Sequence of chain 1.A:
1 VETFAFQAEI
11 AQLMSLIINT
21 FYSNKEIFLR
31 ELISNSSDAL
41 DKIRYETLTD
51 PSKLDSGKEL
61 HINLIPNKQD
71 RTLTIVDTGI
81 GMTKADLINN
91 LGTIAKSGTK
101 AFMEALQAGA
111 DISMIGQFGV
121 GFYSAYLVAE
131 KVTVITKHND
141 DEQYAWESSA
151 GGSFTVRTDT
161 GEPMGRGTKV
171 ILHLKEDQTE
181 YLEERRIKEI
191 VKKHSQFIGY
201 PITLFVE

Binding-site contacts:
Ligand atom C21 contacts residue ASN35 of chain 1.A at 4.0 Å.
Ligand atom N20 contacts residue ALA39 of chain 1.A at 3.4 Å.
Ligand atom C14 contacts residue TYR123 of chain 1.A at 3.6 Å (hydrophobic).
Ligand atom N20 contacts residue THR168 of chain 1.A at 3.6 Å.
Ligand atom N24 contacts residue SER36 of chain 1.A at 3.8 Å.
Ligand atom N24 contacts residue THR168 of chain 1.A at 3.9 Å.
Ligand atom C2 contacts residue PHE122 of chain 1.A at 3.4 Å (hydrophobic).
Ligand atom N24 contacts residue ASN35 of chain 1.A at 4.0 Å.
Ligand atom C23 contacts residue ALA39 of chain 1.A at 3.8 Å (hydrophobic).
Ligand atom C11 contacts residue GLY119 of chain 1.A at 4.0 Å.
Ligand atom O5 contacts residue LEU87 of chain 1.A at 3.5 Å.
Ligand atom C21 contacts residue ASP77 of chain 1.A at 3.9 Å.
Ligand atom C9 contacts residue PHE122 of chain 1.A at 3.7 Å (hydrophobic).
Ligand atom C23 contacts residue GLY81 of chain 1.A at 3.4 Å.
Ligand atom C1 contacts residue VAL134 of chain 1.A at 3.8 Å (hydrophobic).
Ligand atom C12 contacts residue GLY119 of chain 1.A at 3.0 Å.
Ligand atom N3 contacts residue PHE122 of chain 1.A at 3.8 Å.
Ligand atom C23 contacts residue MET82 of chain 1.A at 3.7 Å (hydrophobic).
Ligand atom O5 contacts residue TRP146 of chain 1.A at 3.1 Å (h-bond).
Ligand atom C13 contacts residue GLY119 of chain 1.A at 3.8 Å.
Ligand atom C8 contacts residue PHE122 of chain 1.A at 3.7 Å (hydrophobic).
Ligand atom C4 contacts residue LEU91 of chain 1.A at 3.9 Å (hydrophobic).
Ligand atom C1 contacts residue TRP146 of chain 1.A at 3.4 Å (hydrophobic).
Ligand atom O6 contacts residue TRP146 of chain 1.A at 3.9 Å.
Ligand atom C16 contacts residue ASN35 of chain 1.A at 4.0 Å.
Ligand atom N22 contacts residue ASN35 of chain 1.A at 3.5 Å.
Ligand atom C14 contacts residue PHE122 of chain 1.A at 4.0 Å (hydrophobic).
Ligand atom C4 contacts residue TRP146 of chain 1.A at 3.8 Å (hydrophobic).
Ligand atom C19 contacts residue ALA39 of chain 1.A at 3.8 Å (hydrophobic).
Ligand atom C19 contacts residue MET82 of chain 1.A at 3.9 Å (hydrophobic).
Ligand atom C1 contacts residue LEU87 of chain 1.A at 3.8 Å (hydrophobic).
Ligand atom O6 contacts residue LEU87 of chain 1.A at 3.9 Å.
Ligand atom N3 contacts residue LEU91 of chain 1.A at 3.8 Å.
Ligand atom N7 contacts residue PHE122 of chain 1.A at 3.8 Å.
Ligand atom N24 contacts residue ASP77 of chain 1.A at 2.9 Å (salt-bridge).
Ligand atom N7 contacts residue LEU91 of chain 1.A at 3.6 Å.
Ligand atom C18 contacts residue MET82 of chain 1.A at 3.9 Å (hydrophobic).
Ligand atom C23 contacts residue ILE80 of chain 1.A at 3.7 Å (hydrophobic).
Ligand atom C8 contacts residue LEU91 of chain 1.A at 3.7 Å (hydrophobic).
Ligand atom C15 contacts residue ASN35 of chain 1.A at 3.9 Å.

A protein and the small-molecule ligand that binds it are described below.
Small molecule (SMILES): Cc1cc(C#Cc2ccccc2CNn2ccoc2=O)nc(N)n1